Binding-site contacts:
Ligand atom C6 contacts residue SER550 of chain 1.C at 3.6 Å.
Ligand atom N2 contacts residue GLY163 of chain 1.A at 3.4 Å (h-bond).
Ligand atom C4 contacts residue ASN159 of chain 1.A at 4.3 Å.
Ligand atom C3 contacts residue ASN159 of chain 1.A at 3.9 Å.
Ligand atom O4 contacts residue GLN551 of chain 1.C at 3.5 Å.
Ligand atom C7 contacts residue ASN159 of chain 1.A at 3.5 Å.
Ligand atom C2 contacts residue ASN159 of chain 1.A at 2.6 Å.
Ligand atom C1 contacts residue ASN159 of chain 1.A at 1.5 Å.
Ligand atom O7 contacts residue ASN159 of chain 1.A at 3.7 Å.
Ligand atom C8 contacts residue GLY163 of chain 1.A at 3.4 Å.
Ligand atom O6 contacts residue SER550 of chain 1.C at 3.5 Å.
Ligand atom C7 contacts residue GLY163 of chain 1.A at 3.9 Å.
Ligand atom O5 contacts residue ASN159 of chain 1.A at 2.4 Å (h-bond).
Ligand atom N2 contacts residue ASN159 of chain 1.A at 3.0 Å (h-bond).
Ligand atom O6 contacts residue GLN551 of chain 1.C at 3.1 Å (h-bond).
Ligand atom C6 contacts residue GLN551 of chain 1.C at 3.6 Å.
Ligand atom C5 contacts residue ASN159 of chain 1.A at 3.6 Å.

Sequence of chain 1.C:
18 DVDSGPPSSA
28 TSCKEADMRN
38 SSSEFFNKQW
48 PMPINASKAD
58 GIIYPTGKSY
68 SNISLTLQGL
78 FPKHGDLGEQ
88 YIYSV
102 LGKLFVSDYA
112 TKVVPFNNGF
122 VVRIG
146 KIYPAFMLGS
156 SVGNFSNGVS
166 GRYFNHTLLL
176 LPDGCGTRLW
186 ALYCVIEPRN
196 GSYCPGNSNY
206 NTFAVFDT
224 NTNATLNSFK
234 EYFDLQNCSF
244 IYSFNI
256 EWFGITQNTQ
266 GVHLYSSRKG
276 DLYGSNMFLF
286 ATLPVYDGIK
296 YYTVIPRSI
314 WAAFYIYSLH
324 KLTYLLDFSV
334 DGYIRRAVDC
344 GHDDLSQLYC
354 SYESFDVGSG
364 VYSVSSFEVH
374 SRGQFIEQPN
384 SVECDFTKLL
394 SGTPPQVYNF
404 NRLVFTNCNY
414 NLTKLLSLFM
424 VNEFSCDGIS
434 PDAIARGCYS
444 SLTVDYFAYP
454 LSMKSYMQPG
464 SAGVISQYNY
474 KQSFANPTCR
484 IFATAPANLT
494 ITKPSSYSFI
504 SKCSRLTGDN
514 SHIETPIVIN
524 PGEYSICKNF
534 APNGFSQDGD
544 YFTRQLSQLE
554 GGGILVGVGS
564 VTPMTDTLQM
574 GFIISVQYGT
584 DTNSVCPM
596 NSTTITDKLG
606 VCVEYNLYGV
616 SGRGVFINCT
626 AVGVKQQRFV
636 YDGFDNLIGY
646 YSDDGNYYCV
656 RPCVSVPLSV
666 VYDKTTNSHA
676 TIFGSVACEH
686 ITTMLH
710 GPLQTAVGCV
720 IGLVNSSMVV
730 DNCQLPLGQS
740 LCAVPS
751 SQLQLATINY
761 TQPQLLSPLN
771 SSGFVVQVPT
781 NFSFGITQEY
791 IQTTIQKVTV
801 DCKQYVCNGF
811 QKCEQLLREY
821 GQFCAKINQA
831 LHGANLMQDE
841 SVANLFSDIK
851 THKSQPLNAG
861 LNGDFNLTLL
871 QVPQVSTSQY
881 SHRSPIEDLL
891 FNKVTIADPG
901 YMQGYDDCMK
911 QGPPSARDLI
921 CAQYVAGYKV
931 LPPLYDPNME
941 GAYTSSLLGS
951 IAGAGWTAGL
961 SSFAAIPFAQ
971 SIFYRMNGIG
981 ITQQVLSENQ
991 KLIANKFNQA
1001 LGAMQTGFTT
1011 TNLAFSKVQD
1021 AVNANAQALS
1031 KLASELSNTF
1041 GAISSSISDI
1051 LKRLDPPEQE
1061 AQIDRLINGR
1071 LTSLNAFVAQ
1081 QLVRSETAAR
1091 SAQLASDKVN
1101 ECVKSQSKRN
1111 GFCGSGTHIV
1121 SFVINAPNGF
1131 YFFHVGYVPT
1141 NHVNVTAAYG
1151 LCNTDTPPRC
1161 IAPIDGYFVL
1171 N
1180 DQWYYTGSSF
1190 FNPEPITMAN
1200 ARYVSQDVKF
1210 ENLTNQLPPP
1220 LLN

Sequence of chain 1.A:
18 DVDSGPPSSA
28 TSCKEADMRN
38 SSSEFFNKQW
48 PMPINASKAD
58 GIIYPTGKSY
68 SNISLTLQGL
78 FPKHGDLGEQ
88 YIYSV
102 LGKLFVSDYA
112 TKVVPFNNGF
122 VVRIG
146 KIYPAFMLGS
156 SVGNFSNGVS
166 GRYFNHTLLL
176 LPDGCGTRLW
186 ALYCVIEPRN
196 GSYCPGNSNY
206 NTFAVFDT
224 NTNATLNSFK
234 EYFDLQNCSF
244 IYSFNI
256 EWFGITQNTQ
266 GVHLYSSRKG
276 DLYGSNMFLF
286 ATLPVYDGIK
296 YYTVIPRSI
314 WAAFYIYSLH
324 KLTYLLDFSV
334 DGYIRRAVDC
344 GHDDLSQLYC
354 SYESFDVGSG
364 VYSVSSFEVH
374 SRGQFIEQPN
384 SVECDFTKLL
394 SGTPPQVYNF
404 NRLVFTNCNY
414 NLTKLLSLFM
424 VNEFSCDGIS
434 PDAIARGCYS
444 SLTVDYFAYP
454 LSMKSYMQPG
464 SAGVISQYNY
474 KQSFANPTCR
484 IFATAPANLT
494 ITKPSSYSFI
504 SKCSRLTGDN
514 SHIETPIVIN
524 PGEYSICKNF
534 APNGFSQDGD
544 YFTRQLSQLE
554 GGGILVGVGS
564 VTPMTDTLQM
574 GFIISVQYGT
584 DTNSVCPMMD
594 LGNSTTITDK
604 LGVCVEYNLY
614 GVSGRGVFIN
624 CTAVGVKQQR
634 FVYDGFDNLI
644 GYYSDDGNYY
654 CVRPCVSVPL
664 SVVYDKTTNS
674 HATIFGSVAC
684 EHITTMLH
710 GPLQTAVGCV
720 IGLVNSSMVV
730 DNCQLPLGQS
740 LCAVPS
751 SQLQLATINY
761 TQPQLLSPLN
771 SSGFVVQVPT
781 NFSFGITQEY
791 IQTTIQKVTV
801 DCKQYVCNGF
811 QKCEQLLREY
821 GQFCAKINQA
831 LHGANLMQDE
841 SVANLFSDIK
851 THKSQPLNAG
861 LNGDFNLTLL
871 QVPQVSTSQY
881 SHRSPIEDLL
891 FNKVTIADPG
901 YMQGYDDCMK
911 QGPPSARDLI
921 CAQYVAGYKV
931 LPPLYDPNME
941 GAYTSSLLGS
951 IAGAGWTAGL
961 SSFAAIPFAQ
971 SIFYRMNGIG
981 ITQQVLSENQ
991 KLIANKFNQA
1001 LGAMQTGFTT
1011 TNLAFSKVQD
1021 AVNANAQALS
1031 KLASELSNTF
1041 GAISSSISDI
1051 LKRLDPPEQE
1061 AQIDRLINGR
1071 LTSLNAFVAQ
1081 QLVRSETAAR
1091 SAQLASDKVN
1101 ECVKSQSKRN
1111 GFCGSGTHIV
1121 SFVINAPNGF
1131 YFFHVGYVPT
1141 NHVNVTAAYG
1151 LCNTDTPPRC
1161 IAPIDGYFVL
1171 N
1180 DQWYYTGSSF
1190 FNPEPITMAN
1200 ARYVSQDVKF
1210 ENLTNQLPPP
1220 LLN

This small molecule binds to this protein.
Small molecule (SMILES): CC(=O)N[C@@H]1[C@@H](O)[C@H](O)[C@@H](CO)O[C@H]1O